Sequence of chain 1.C:
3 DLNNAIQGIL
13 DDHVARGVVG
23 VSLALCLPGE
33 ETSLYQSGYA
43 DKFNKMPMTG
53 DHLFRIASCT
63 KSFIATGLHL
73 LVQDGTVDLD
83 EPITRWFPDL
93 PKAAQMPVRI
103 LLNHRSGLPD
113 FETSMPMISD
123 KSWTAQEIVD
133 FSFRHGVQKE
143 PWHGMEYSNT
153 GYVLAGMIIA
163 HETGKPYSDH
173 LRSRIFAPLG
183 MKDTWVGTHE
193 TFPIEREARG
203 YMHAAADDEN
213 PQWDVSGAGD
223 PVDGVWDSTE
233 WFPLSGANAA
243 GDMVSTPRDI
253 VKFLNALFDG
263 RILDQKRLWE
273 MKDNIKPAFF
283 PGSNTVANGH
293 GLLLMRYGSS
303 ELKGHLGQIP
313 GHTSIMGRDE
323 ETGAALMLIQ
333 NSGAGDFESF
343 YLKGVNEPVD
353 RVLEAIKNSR

A protein and the small-molecule ligand that binds it are described below.
Small molecule (SMILES): N[C@H](Cc1ccccc1)C(=O)O

Binding-site contacts:
Ligand atom CE1 contacts residue PHE113 of chain 1.C at 3.6 Å (hydrophobic).
Ligand atom O contacts residue SER60 of chain 1.C at 2.3 Å (h-bond).
Ligand atom N contacts residue SER60 of chain 1.C at 3.8 Å.
Ligand atom CB contacts residue GLU114 of chain 1.C at 4.1 Å.
Ligand atom CA contacts residue ASN151 of chain 1.C at 4.2 Å.
Ligand atom CE2 contacts residue ALA239 of chain 1.C at 4.1 Å (hydrophobic).
Ligand atom N contacts residue GLU114 of chain 1.C at 2.6 Å (salt-bridge).
Ligand atom CD1 contacts residue ALA239 of chain 1.C at 4.0 Å (hydrophobic).
Ligand atom O contacts residue GLN310 of chain 1.C at 2.8 Å (h-bond).
Ligand atom CD2 contacts residue ILE311 of chain 1.C at 4.1 Å (hydrophobic).
Ligand atom CB contacts residue ALA242 of chain 1.C at 4.0 Å (hydrophobic).
Ligand atom CD1 contacts residue ASN151 of chain 1.C at 3.8 Å.
Ligand atom C contacts residue GLN310 of chain 1.C at 3.9 Å.
Ligand atom CZ contacts residue ALA239 of chain 1.C at 3.9 Å (hydrophobic).
Ligand atom CD1 contacts residue GLU114 of chain 1.C at 3.8 Å.
Ligand atom CA contacts residue SER60 of chain 1.C at 2.6 Å.
Ligand atom CE1 contacts residue ALA239 of chain 1.C at 3.9 Å (hydrophobic).
Ligand atom C contacts residue SER60 of chain 1.C at 1.5 Å.
Ligand atom CE2 contacts residue PHE234 of chain 1.C at 3.7 Å (hydrophobic).
Ligand atom O contacts residue ALA59 of chain 1.C at 3.9 Å.
Ligand atom CB contacts residue ALA59 of chain 1.C at 3.9 Å (hydrophobic).
Ligand atom CZ contacts residue PHE113 of chain 1.C at 4.0 Å (hydrophobic).
Ligand atom CD1 contacts residue ALA242 of chain 1.C at 4.1 Å (hydrophobic).
Ligand atom CE1 contacts residue GLU114 of chain 1.C at 3.9 Å.
Ligand atom CB contacts residue SER60 of chain 1.C at 3.3 Å.
Ligand atom O contacts residue GLY309 of chain 1.C at 3.5 Å.
Ligand atom CB contacts residue GLN310 of chain 1.C at 3.6 Å.
Ligand atom CE2 contacts residue GLU114 of chain 1.C at 3.5 Å.
Ligand atom CD2 contacts residue GLN310 of chain 1.C at 4.0 Å.
Ligand atom O contacts residue LEU308 of chain 1.C at 4.0 Å.
Ligand atom CD2 contacts residue GLU114 of chain 1.C at 3.3 Å.
Ligand atom CE2 contacts residue MET119 of chain 1.C at 3.9 Å (hydrophobic).
Ligand atom CA contacts residue GLN310 of chain 1.C at 3.5 Å.
Ligand atom C contacts residue TYR149 of chain 1.C at 3.9 Å (hydrophobic).
Ligand atom N contacts residue GLN310 of chain 1.C at 2.7 Å (h-bond).
Ligand atom CG contacts residue GLU114 of chain 1.C at 3.5 Å.
Ligand atom CZ contacts residue PHE234 of chain 1.C at 3.9 Å (hydrophobic).
Ligand atom CA contacts residue GLU114 of chain 1.C at 3.6 Å.
Ligand atom CG contacts residue ALA239 of chain 1.C at 4.1 Å (hydrophobic).
Ligand atom CZ contacts residue GLU114 of chain 1.C at 3.9 Å.